Binding-site contacts:
Ligand atom C2 contacts residue GLY158 of chain 1.A at 3.5 Å.
Ligand atom N7 contacts residue PRO182 of chain 1.A at 3.2 Å (h-bond).
Ligand atom O4' contacts residue GLY103 of chain 1.A at 3.6 Å.
Ligand atom O2' contacts residue GLN51 of chain 1.A at 2.9 Å (h-bond).
Ligand atom C4' contacts residue GLU126 of chain 1.A at 3.5 Å.
Ligand atom O3' contacts residue GLY105 of chain 1.A at 3.7 Å.
Ligand atom C3' contacts residue LEU67 of chain 1.A at 3.6 Å (hydrophobic).
Ligand atom C2 contacts residue CYS125 of chain 1.A at 3.6 Å (hydrophobic).
Ligand atom S5' contacts residue GLY104 of chain 1.A at 3.8 Å.
Ligand atom N9 contacts residue ILE127 of chain 1.A at 3.7 Å.
Ligand atom C5 contacts residue PRO182 of chain 1.A at 3.8 Å (hydrophobic).
Ligand atom N3 contacts residue ILE127 of chain 1.A at 3.3 Å (h-bond).
Ligand atom S5' contacts residue ASP106 of chain 1.A at 3.6 Å (salt-bridge).
Ligand atom C6 contacts residue ASP157 of chain 1.A at 3.6 Å.
Ligand atom N1 contacts residue ASP157 of chain 1.A at 3.7 Å.
Ligand atom C2' contacts residue GLU126 of chain 1.A at 3.5 Å.
Ligand atom C6 contacts residue GLY158 of chain 1.A at 3.8 Å.
Ligand atom C4 contacts residue ILE127 of chain 1.A at 3.5 Å (hydrophobic).
Ligand atom C2 contacts residue ILE127 of chain 1.A at 3.4 Å (hydrophobic).
Ligand atom C3' contacts residue GLU126 of chain 1.A at 3.5 Å.
Ligand atom O3' contacts residue GLU126 of chain 1.A at 2.8 Å (salt-bridge).
Ligand atom N3 contacts residue GLY103 of chain 1.A at 3.6 Å.
Ligand atom C5 contacts residue ILE127 of chain 1.A at 3.7 Å (hydrophobic).
Ligand atom S5' contacts residue GLY105 of chain 1.A at 3.6 Å.
Ligand atom C5' contacts residue ASP175 of chain 1.A at 3.2 Å.
Ligand atom N6 contacts residue PRO182 of chain 1.A at 3.0 Å (h-bond).
Ligand atom O2' contacts residue GLU126 of chain 1.A at 2.7 Å (salt-bridge).
Ligand atom O2' contacts residue ILE127 of chain 1.A at 3.7 Å.
Ligand atom C2 contacts residue GLY156 of chain 1.A at 3.7 Å.
Ligand atom N6 contacts residue ASP157 of chain 1.A at 2.7 Å (salt-bridge).
Ligand atom CS contacts residue GLN72 of chain 1.A at 3.8 Å.
Ligand atom CS contacts residue ASP106 of chain 1.A at 3.4 Å.
Ligand atom C1' contacts residue GLU126 of chain 1.A at 3.4 Å.
Ligand atom O4' contacts residue ASP175 of chain 1.A at 3.8 Å.
Ligand atom N1 contacts residue GLY158 of chain 1.A at 2.8 Å (h-bond).
Ligand atom C2' contacts residue GLN51 of chain 1.A at 3.8 Å.
Ligand atom C4' contacts residue GLY104 of chain 1.A at 3.8 Å.
Ligand atom O3' contacts residue VAL131 of chain 1.A at 3.4 Å.
Ligand atom N7 contacts residue ALA183 of chain 1.A at 3.5 Å (h-bond).
Ligand atom S5' contacts residue ASP175 of chain 1.A at 3.8 Å.

This protein binds this small molecule.
Small molecule (SMILES): CSC[C@H]1O[C@@H](n2cnc3c(N)ncnc32)[C@H](O)[C@@H]1O

Sequence of chain 1.A:
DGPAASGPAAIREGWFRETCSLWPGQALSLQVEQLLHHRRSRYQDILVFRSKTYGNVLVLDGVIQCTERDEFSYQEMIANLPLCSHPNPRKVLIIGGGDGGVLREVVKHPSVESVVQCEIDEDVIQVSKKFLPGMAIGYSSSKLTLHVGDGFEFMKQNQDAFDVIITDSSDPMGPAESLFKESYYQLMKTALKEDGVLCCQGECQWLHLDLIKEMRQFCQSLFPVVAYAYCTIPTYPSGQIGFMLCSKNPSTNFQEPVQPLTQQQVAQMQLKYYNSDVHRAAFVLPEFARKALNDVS